This protein binds this small molecule.
Small molecule (SMILES): OC[C@H]1O[C@@H](O)[C@H](O)[C@@H](O)[C@H]1O

Sequence of chain 1.I:
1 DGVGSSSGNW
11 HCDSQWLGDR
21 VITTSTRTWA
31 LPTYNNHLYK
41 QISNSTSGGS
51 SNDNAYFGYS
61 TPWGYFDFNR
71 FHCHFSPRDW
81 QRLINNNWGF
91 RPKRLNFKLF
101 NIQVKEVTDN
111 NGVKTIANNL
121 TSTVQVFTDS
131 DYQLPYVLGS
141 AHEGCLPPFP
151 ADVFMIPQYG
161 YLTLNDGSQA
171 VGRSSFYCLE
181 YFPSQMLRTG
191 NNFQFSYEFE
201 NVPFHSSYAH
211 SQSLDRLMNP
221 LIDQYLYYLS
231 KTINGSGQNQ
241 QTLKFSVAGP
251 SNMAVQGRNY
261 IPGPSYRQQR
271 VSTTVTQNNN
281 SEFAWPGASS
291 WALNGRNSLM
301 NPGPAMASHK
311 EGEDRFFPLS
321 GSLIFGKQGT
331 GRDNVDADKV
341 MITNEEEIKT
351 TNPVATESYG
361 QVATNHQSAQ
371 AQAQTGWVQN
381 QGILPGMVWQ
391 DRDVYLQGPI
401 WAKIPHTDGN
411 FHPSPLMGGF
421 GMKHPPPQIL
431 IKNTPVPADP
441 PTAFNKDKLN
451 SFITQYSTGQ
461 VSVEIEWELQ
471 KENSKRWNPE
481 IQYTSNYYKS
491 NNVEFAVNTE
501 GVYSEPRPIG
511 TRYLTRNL

Binding-site contacts:
Ligand atom C3 contacts residue TRP285 of chain 1.I at 4.0 Å (hydrophobic).
Ligand atom C2 contacts residue ASN252 of chain 1.G at 4.4 Å.
Ligand atom O2 contacts residue TRP285 of chain 1.I at 4.3 Å.
Ligand atom O1 contacts residue ALA254 of chain 1.G at 4.3 Å.
Ligand atom O6 contacts residue TRP285 of chain 1.I at 3.2 Å (h-bond).
Ligand atom O1 contacts residue TRP285 of chain 1.I at 3.1 Å.
Ligand atom C1 contacts residue TRP285 of chain 1.I at 3.5 Å (hydrophobic).
Ligand atom O5 contacts residue TRP285 of chain 1.I at 3.1 Å (h-bond).
Ligand atom C4 contacts residue TRP285 of chain 1.I at 4.0 Å (hydrophobic).
Ligand atom O3 contacts residue TRP285 of chain 1.I at 3.9 Å.
Ligand atom C2 contacts residue TRP285 of chain 1.I at 3.5 Å (hydrophobic).
Ligand atom O2 contacts residue ASN252 of chain 1.G at 3.1 Å (h-bond).
Ligand atom O4 contacts residue TRP285 of chain 1.I at 3.2 Å.
Ligand atom O1 contacts residue VAL255 of chain 1.G at 4.0 Å.
Ligand atom O2 contacts residue VAL255 of chain 1.G at 3.9 Å.
Ligand atom O1 contacts residue ASN252 of chain 1.G at 4.2 Å.
Ligand atom C6 contacts residue TRP285 of chain 1.I at 3.4 Å (hydrophobic).
Ligand atom C5 contacts residue TRP285 of chain 1.I at 3.7 Å (hydrophobic).

Sequence of chain 1.G:
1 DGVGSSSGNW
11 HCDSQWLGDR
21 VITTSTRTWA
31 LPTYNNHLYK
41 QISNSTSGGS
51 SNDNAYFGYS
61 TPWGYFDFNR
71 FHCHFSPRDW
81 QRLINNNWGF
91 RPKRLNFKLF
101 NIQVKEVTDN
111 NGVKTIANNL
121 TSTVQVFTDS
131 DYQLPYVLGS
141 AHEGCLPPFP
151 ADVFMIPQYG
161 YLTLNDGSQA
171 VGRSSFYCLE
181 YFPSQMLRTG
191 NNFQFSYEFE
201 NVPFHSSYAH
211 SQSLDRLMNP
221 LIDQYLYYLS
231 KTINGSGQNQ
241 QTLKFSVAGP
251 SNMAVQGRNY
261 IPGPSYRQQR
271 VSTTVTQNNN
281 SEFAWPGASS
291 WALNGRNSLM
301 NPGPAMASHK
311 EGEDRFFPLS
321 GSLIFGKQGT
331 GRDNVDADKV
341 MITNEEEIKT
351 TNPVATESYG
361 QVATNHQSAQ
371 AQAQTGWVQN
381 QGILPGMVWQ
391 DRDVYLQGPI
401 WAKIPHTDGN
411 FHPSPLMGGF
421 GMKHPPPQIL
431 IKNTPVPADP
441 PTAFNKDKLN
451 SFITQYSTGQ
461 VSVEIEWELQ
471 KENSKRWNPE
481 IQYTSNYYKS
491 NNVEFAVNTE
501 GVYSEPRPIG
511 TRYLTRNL